This protein binds this small molecule.
Small molecule (SMILES): O=P(O)(O)C[C@@H](O)Cn1cncn1

Sequence of chain 4.A:
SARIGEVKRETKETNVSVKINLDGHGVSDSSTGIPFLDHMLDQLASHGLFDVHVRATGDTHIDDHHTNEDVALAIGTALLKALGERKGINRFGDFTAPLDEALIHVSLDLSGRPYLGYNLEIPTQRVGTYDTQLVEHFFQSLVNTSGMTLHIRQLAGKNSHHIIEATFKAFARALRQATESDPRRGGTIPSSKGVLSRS

Binding-site contacts:
Ligand atom C5 contacts residue HIS71 of chain 4.A at 3.2 Å.
Ligand atom C5 contacts residue MN1 of chain 15.B at 3.3 Å.
Ligand atom C6 contacts residue MN1 of chain 15.C at 3.5 Å.
Ligand atom C5 contacts residue HIS72 of chain 4.A at 3.6 Å.
Ligand atom N4 contacts residue GLU75 of chain 4.A at 3.1 Å (salt-bridge).
Ligand atom N4 contacts residue HIS168 of chain 24.A at 3.3 Å (h-bond).
Ligand atom C3 contacts residue MN1 of chain 15.B at 3.2 Å.
Ligand atom C7 contacts residue GLU171 of chain 24.A at 3.5 Å.
Ligand atom O13 contacts residue MN1 of chain 15.C at 2.4 Å.
Ligand atom C7 contacts residue GLU19 of chain 4.A at 3.4 Å.
Ligand atom O11 contacts residue ARG119 of chain 15.A at 2.8 Å (salt-bridge).
Ligand atom O10 contacts residue ARG97 of chain 15.A at 2.8 Å (salt-bridge).
Ligand atom C5 contacts residue MN1 of chain 15.C at 3.3 Å.
Ligand atom P9 contacts residue ARG97 of chain 15.A at 3.7 Å.
Ligand atom N2 contacts residue MN1 of chain 15.C at 3.2 Å.
Ligand atom O11 contacts residue LYS199 of chain 15.A at 2.7 Å (salt-bridge).
Ligand atom O13 contacts residue GLU171 of chain 24.A at 3.5 Å (salt-bridge).
Ligand atom C5 contacts residue HIS167 of chain 24.A at 3.3 Å.
Ligand atom O13 contacts residue GLU19 of chain 4.A at 2.7 Å (salt-bridge).
Ligand atom C3 contacts residue GLU75 of chain 4.A at 3.8 Å.
Ligand atom C8 contacts residue GLU171 of chain 24.A at 3.5 Å.
Ligand atom N1 contacts residue GLU171 of chain 24.A at 3.1 Å (salt-bridge).
Ligand atom C6 contacts residue GLU171 of chain 24.A at 3.1 Å.
Ligand atom C3 contacts residue LEU105 of chain 24.A at 3.8 Å (hydrophobic).
Ligand atom P9 contacts residue SER197 of chain 15.A at 3.8 Å.
Ligand atom O13 contacts residue HIS45 of chain 24.A at 3.3 Å (h-bond).
Ligand atom O12 contacts residue SER197 of chain 15.A at 2.6 Å (h-bond).
Ligand atom N4 contacts residue MN1 of chain 15.B at 2.2 Å.
Ligand atom N1 contacts residue HIS167 of chain 24.A at 3.1 Å (h-bond).
Ligand atom O10 contacts residue LYS175 of chain 24.A at 2.7 Å (salt-bridge).
Ligand atom N2 contacts residue GLU171 of chain 24.A at 3.8 Å.
Ligand atom P9 contacts residue ARG119 of chain 15.A at 3.9 Å.
Ligand atom O13 contacts residue HIS72 of chain 4.A at 3.1 Å (h-bond).
Ligand atom C5 contacts residue HIS168 of chain 24.A at 3.9 Å.
Ligand atom N1 contacts residue HIS72 of chain 4.A at 3.3 Å (h-bond).
Ligand atom C7 contacts residue MN1 of chain 15.C at 3.5 Å.
Ligand atom O12 contacts residue ARG97 of chain 15.A at 2.8 Å (salt-bridge).
Ligand atom O10 contacts residue ARG119 of chain 15.A at 3.0 Å (salt-bridge).
Ligand atom N1 contacts residue MN1 of chain 15.C at 2.3 Å.
Ligand atom N4 contacts residue HIS71 of chain 4.A at 3.0 Å (h-bond).

Sequence of chain 15.A:
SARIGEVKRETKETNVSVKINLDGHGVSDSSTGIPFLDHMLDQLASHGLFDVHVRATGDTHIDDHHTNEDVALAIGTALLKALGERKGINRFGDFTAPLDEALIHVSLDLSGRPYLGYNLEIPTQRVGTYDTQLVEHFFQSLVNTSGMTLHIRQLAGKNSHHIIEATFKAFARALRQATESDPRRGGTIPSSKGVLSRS

Sequence of chain 24.A:
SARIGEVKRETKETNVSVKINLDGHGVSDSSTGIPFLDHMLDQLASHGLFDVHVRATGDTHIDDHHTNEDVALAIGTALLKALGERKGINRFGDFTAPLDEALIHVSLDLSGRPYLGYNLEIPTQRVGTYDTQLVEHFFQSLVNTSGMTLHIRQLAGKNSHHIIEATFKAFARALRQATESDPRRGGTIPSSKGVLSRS